Sequence of chain 1.A:
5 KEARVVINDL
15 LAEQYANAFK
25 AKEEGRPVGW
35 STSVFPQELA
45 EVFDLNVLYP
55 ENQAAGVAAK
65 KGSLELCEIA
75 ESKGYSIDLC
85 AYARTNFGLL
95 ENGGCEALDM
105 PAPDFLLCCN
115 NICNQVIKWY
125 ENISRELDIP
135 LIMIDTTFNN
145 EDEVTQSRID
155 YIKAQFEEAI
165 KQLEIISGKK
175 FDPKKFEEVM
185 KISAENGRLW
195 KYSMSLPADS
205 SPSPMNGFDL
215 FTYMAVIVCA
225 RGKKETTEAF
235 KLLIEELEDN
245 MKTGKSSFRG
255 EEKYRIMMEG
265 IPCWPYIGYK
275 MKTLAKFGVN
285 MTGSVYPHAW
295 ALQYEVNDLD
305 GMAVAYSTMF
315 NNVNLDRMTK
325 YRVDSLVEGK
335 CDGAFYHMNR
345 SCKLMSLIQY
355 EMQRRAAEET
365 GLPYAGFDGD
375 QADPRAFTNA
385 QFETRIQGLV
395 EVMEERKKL

Binding-site contacts:
Ligand atom CI5 contacts residue PHE314 of chain 1.A at 3.8 Å (hydrophobic).
Ligand atom C6P contacts residue ASN56 of chain 1.A at 3.4 Å.
Ligand atom O8A contacts residue ALA16 of chain 1.A at 3.7 Å.
Ligand atom CBP contacts residue ASN56 of chain 1.A at 3.8 Å.
Ligand atom OAP contacts residue ALA219 of chain 1.A at 3.8 Å.
Ligand atom N8P contacts residue PHE215 of chain 1.A at 3.8 Å.
Ligand atom N4P contacts residue MET218 of chain 1.A at 3.2 Å.
Ligand atom C6P contacts residue MET218 of chain 1.A at 3.6 Å (hydrophobic).
Ligand atom O9P contacts residue TRP268 of chain 1.A at 3.5 Å.
Ligand atom CI6 contacts residue SER37 of chain 1.A at 3.2 Å.
Ligand atom CEP contacts residue ASN56 of chain 1.A at 3.0 Å.
Ligand atom CI1 contacts residue ILE265 of chain 1.A at 3.7 Å (hydrophobic).
Ligand atom O8A contacts residue ASN12 of chain 1.A at 2.8 Å (h-bond).
Ligand atom O7A contacts residue ASP13 of chain 1.A at 3.0 Å (salt-bridge).
Ligand atom OI1 contacts residue SF41 of chain 1.E at 2.2 Å.
Ligand atom N8P contacts residue ALA59 of chain 1.A at 3.8 Å.
Ligand atom OI1 contacts residue TYR86 of chain 1.A at 3.5 Å.
Ligand atom CI6 contacts residue TRP294 of chain 1.A at 3.4 Å (hydrophobic).
Ligand atom C5P contacts residue MET218 of chain 1.A at 3.5 Å (hydrophobic).
Ligand atom O5P contacts residue ASN56 of chain 1.A at 3.3 Å (h-bond).
Ligand atom CI1 contacts residue GLU55 of chain 1.A at 3.6 Å.
Ligand atom C2P contacts residue TYR86 of chain 1.A at 3.3 Å (hydrophobic).
Ligand atom CAP contacts residue ASN56 of chain 1.A at 3.8 Å.
Ligand atom CEP contacts residue GLY60 of chain 1.A at 3.4 Å.
Ligand atom O4A contacts residue TYR19 of chain 1.A at 3.8 Å.
Ligand atom OAP contacts residue THR216 of chain 1.A at 3.7 Å.
Ligand atom CCP contacts residue ASN56 of chain 1.A at 3.6 Å.
Ligand atom CI6 contacts residue ILE116 of chain 1.A at 3.8 Å (hydrophobic).
Ligand atom CAP contacts residue ALA219 of chain 1.A at 3.6 Å (hydrophobic).
Ligand atom CI2 contacts residue SF41 of chain 1.E at 3.2 Å.
Ligand atom CI5 contacts residue TYR290 of chain 1.A at 3.7 Å (hydrophobic).
Ligand atom C7P contacts residue PHE215 of chain 1.A at 3.2 Å (hydrophobic).
Ligand atom CI1 contacts residue SF41 of chain 1.E at 3.0 Å.
Ligand atom OI2 contacts residue ILE265 of chain 1.A at 3.2 Å.
Ligand atom OI1 contacts residue GLU55 of chain 1.A at 2.9 Å (salt-bridge).
Ligand atom CI6 contacts residue VAL38 of chain 1.A at 3.6 Å (hydrophobic).
Ligand atom O9A contacts residue ASN12 of chain 1.A at 3.3 Å.
Ligand atom CI5 contacts residue MET313 of chain 1.A at 3.6 Å (hydrophobic).
Ligand atom O5A contacts residue LEU15 of chain 1.A at 3.3 Å.
Ligand atom C7P contacts residue MET218 of chain 1.A at 3.6 Å (hydrophobic).

A small-molecule ligand and the protein it binds are described below.
Small molecule (SMILES): CC(C)C[C@@H](O)C(=O)SCCNC(=O)CCNC(=O)[C@H](O)C(C)(C)CO[P](=O)(O)O[P](=O)(O)OC[C@H]1O[C@@H](n2cnc3c(N)ncnc32)[C@H](O)[C@@H]1OP(=O)(O)O